Sequence of chain 1.A:
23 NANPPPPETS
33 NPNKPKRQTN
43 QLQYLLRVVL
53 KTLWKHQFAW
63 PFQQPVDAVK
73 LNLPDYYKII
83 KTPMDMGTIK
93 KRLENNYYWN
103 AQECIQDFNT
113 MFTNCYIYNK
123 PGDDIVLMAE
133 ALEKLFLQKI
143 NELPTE

Binding-site contacts:
Ligand atom CAS contacts residue PRO63 of chain 1.A at 3.9 Å (hydrophobic).
Ligand atom CAX contacts residue TRP62 of chain 1.A at 3.6 Å (hydrophobic).
Ligand atom CAY contacts residue ASP126 of chain 1.A at 3.3 Å.
Ligand atom OAW contacts residue ILE127 of chain 1.A at 3.6 Å.
Ligand atom CAF contacts residue LEU73 of chain 1.A at 3.6 Å (hydrophobic).
Ligand atom CAK contacts residue VAL68 of chain 1.A at 4.0 Å (hydrophobic).
Ligand atom CBE contacts residue TYR120 of chain 1.A at 4.0 Å (hydrophobic).
Ligand atom CAV contacts residue ILE127 of chain 1.A at 3.8 Å (hydrophobic).
Ligand atom CBE contacts residue LEU75 of chain 1.A at 3.5 Å (hydrophobic).
Ligand atom OAU contacts residue ILE127 of chain 1.A at 3.8 Å.
Ligand atom CAX contacts residue ILE127 of chain 1.A at 4.0 Å (hydrophobic).
Ligand atom OAR contacts residue CYS117 of chain 1.A at 4.0 Å.
Ligand atom CAZ contacts residue ASP126 of chain 1.A at 3.4 Å.
Ligand atom CAQ contacts residue ASN121 of chain 1.A at 4.0 Å.
Ligand atom CAT contacts residue ILE127 of chain 1.A at 3.9 Å (hydrophobic).
Ligand atom OBB contacts residue GLN66 of chain 1.A at 3.2 Å (h-bond).
Ligand atom CAN contacts residue ASN121 of chain 1.A at 3.9 Å.
Ligand atom CBE contacts residue ASN121 of chain 1.A at 3.9 Å.
Ligand atom CAB contacts residue TRP62 of chain 1.A at 3.9 Å (hydrophobic).
Ligand atom CAQ contacts residue ILE127 of chain 1.A at 3.8 Å (hydrophobic).
Ligand atom CAL contacts residue PRO63 of chain 1.A at 3.6 Å (hydrophobic).
Ligand atom OAW contacts residue PRO63 of chain 1.A at 3.9 Å.
Ligand atom CAA contacts residue TRP62 of chain 1.A at 4.0 Å (hydrophobic).
Ligand atom OAR contacts residue ILE127 of chain 1.A at 3.9 Å.
Ligand atom CAS contacts residue ILE127 of chain 1.A at 4.0 Å (hydrophobic).
Ligand atom CAZ contacts residue ILE127 of chain 1.A at 4.0 Å (hydrophobic).
Ligand atom OBB contacts residue TRP62 of chain 1.A at 3.6 Å.
Ligand atom CAK contacts residue PRO63 of chain 1.A at 3.7 Å (hydrophobic).
Ligand atom CBA contacts residue GLN66 of chain 1.A at 3.7 Å.
Ligand atom CBE contacts residue TYR78 of chain 1.A at 4.0 Å (hydrophobic).
Ligand atom CAO contacts residue ASN121 of chain 1.A at 3.5 Å.
Ligand atom CAC contacts residue TRP62 of chain 1.A at 3.8 Å (hydrophobic).
Ligand atom OAR contacts residue ASN121 of chain 1.A at 3.0 Å (h-bond).
Ligand atom CAX contacts residue PRO63 of chain 1.A at 3.9 Å (hydrophobic).
Ligand atom CAD contacts residue TRP62 of chain 1.A at 3.7 Å (hydrophobic).
Ligand atom CAH contacts residue LEU73 of chain 1.A at 4.1 Å (hydrophobic).
Ligand atom CAS contacts residue PHE64 of chain 1.A at 3.7 Å (hydrophobic).
Ligand atom CAS contacts residue VAL68 of chain 1.A at 4.0 Å (hydrophobic).
Ligand atom CAE contacts residue TRP62 of chain 1.A at 3.9 Å (hydrophobic).
Ligand atom CAF contacts residue TRP62 of chain 1.A at 4.0 Å (hydrophobic).

This protein binds this small molecule.
Small molecule (SMILES): CNC(=O)c1cccc(-c2ccc3c(c2)N(C(=O)c2ccco2)C[C@H](C)N3C(C)=O)c1